Binding-site contacts:
Ligand atom C1 contacts residue THR499 of chain 1.G at 4.5 Å.
Ligand atom O7 contacts residue ASN497 of chain 1.G at 3.7 Å.
Ligand atom C7 contacts residue SER494 of chain 1.G at 4.4 Å.
Ligand atom C8 contacts residue GLU490 of chain 1.G at 3.9 Å.
Ligand atom N2 contacts residue ASN497 of chain 1.G at 2.9 Å (h-bond).
Ligand atom O7 contacts residue THR499 of chain 1.G at 3.8 Å.
Ligand atom C4 contacts residue ASN497 of chain 1.G at 4.2 Å.
Ligand atom O6 contacts residue ASN497 of chain 1.G at 4.0 Å.
Ligand atom C2 contacts residue THR499 of chain 1.G at 4.5 Å.
Ligand atom O5 contacts residue ASN497 of chain 1.G at 2.4 Å (h-bond).
Ligand atom O7 contacts residue SER494 of chain 1.G at 4.0 Å.
Ligand atom C8 contacts residue SER494 of chain 1.G at 4.3 Å.
Ligand atom C7 contacts residue ASN497 of chain 1.G at 3.5 Å.
Ligand atom C1 contacts residue ASN497 of chain 1.G at 1.4 Å.
Ligand atom C5 contacts residue ASN497 of chain 1.G at 3.7 Å.
Ligand atom C8 contacts residue GLU493 of chain 1.G at 4.4 Å.
Ligand atom C2 contacts residue ASN497 of chain 1.G at 2.4 Å.
Ligand atom C3 contacts residue ASN497 of chain 1.G at 3.8 Å.

Sequence of chain 1.G:
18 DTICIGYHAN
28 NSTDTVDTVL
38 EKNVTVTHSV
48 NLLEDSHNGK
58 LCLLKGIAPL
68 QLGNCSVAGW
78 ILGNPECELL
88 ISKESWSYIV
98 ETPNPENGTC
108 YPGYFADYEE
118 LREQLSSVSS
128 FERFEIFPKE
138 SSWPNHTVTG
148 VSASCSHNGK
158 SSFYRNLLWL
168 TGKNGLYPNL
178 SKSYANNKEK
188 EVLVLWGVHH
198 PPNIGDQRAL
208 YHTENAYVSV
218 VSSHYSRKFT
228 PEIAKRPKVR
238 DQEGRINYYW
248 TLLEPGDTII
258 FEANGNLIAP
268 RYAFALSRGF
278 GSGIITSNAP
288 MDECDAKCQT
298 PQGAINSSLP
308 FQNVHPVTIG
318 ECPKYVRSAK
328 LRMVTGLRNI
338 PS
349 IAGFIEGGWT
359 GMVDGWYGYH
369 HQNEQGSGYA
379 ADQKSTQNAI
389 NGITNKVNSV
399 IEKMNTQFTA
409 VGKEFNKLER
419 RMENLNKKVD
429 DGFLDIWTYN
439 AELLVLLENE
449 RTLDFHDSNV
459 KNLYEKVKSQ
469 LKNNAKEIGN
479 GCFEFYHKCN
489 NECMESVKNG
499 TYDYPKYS

This small molecule binds to this protein.
Small molecule (SMILES): CC(=O)N[C@@H]1[C@@H](O)[C@H](O)[C@@H](CO)O[C@H]1O